The protein below binds the small molecule below.
Small molecule (SMILES): CC/C(C)=C(/NC(=O)[C@H](NC(=O)[C@@H](NC(=O)[C@@H](CCCN=C(N)N)NC(=O)C(NC(=O)[C@H](NC(=O)C[C@H](NC(=O)[C@H](NC(=O)[C@H](NC(=O)[C@H](C)N(C)C(=O)[C@H](C)NC(=O)C(NC(=O)C(C)C)=C(C)C)C(C)C)C(C)C)c1ccc(O)cc1)C(C)C)=C(C)C)C(C)C)C(C)C)C(=O)N[C@H](C)C(=O)N[C@@H](C(=O)NCCCCN=C(N)N)C(C)(C)O

Sequence of chain 1.E:
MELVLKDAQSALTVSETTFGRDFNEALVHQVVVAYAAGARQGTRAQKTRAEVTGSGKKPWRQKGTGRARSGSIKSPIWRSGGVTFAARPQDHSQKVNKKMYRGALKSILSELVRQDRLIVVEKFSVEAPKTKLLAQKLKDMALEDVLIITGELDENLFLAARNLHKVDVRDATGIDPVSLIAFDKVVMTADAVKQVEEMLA

Sequence of chain 1.P:
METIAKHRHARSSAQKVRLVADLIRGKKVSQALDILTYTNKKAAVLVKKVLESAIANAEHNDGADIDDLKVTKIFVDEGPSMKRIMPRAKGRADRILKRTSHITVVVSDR

Binding-site contacts:
Ligand atom C contacts residue FME1 of chain 1.QG at 4.2 Å.
Ligand atom CG2 contacts residue FME1 of chain 1.QG at 3.2 Å.
Ligand atom CG contacts residue LYS90 of chain 1.P at 3.2 Å.
Ligand atom CZ contacts residue LYS90 of chain 1.P at 3.6 Å.
Ligand atom NH1 contacts residue GLY91 of chain 1.P at 3.5 Å (h-bond).
Ligand atom CD contacts residue LYS90 of chain 1.P at 3.3 Å.
Ligand atom CA contacts residue FME1 of chain 1.QG at 3.9 Å.
Ligand atom O contacts residue FME1 of chain 1.QG at 3.3 Å.
Ligand atom CB contacts residue LYS90 of chain 1.P at 4.0 Å.
Ligand atom CM contacts residue FME1 of chain 1.QG at 3.8 Å.
Ligand atom O contacts residue FME1 of chain 1.QG at 4.3 Å.
Ligand atom CB contacts residue FME1 of chain 1.QG at 3.7 Å.
Ligand atom N contacts residue FME1 of chain 1.QG at 3.9 Å.
Ligand atom NH1 contacts residue LYS90 of chain 1.P at 3.6 Å.
Ligand atom CD1 contacts residue GLY64 of chain 1.E at 4.2 Å.
Ligand atom NE contacts residue GLY91 of chain 1.P at 4.5 Å.
Ligand atom C contacts residue FME1 of chain 1.QG at 4.1 Å.
Ligand atom CB contacts residue FME1 of chain 1.QG at 4.1 Å.
Ligand atom CB contacts residue FME1 of chain 1.QG at 2.9 Å.
Ligand atom CA contacts residue FME1 of chain 1.QG at 4.1 Å.
Ligand atom CG1 contacts residue MG1 of chain 1.EE at 3.8 Å.
Ligand atom NE contacts residue LYS90 of chain 1.P at 2.9 Å (salt-bridge).
Ligand atom CZ contacts residue GLY91 of chain 1.P at 4.2 Å.
Ligand atom CA contacts residue LYS90 of chain 1.P at 4.2 Å.